A small-molecule ligand and the protein it binds are described below.
Small molecule (SMILES): OC[C@H]1O[C@H](O[C@H]2[C@H](O)[C@@H](O)[C@@H](O)O[C@@H]2CO)[C@H](O)[C@@H](O)[C@@H]1O

Sequence of chain 1.D:
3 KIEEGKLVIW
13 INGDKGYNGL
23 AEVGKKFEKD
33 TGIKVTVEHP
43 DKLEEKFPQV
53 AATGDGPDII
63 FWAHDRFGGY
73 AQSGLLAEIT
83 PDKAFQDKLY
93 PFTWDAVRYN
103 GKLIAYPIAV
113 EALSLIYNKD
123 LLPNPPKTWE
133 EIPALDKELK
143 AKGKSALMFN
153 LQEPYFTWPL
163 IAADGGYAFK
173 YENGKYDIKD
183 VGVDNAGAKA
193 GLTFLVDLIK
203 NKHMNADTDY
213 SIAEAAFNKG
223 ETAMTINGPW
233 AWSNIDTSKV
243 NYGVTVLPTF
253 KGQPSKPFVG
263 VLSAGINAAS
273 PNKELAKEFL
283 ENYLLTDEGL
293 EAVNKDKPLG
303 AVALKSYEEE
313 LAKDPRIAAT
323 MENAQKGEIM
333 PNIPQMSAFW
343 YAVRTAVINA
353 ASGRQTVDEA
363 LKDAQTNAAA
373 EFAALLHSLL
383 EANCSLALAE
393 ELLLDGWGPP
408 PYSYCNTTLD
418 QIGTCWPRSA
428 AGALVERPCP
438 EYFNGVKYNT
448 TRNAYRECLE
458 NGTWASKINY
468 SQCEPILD

Binding-site contacts:
Ligand atom O3 contacts residue ALA65 of chain 1.D at 3.5 Å.
Ligand atom O6 contacts residue GLU155 of chain 1.D at 2.7 Å (salt-bridge).
Ligand atom O5 contacts residue TYR157 of chain 1.D at 3.4 Å.
Ligand atom C6 contacts residue TRP342 of chain 1.D at 3.8 Å (hydrophobic).
Ligand atom O6 contacts residue PRO156 of chain 1.D at 3.3 Å.
Ligand atom C2 contacts residue GLU113 of chain 1.D at 3.5 Å.
Ligand atom O1 contacts residue ASP16 of chain 1.D at 2.8 Å (salt-bridge).
Ligand atom C1 contacts residue LYS17 of chain 1.D at 3.7 Å.
Ligand atom O3 contacts residue ASP67 of chain 1.D at 2.7 Å (salt-bridge).
Ligand atom O3 contacts residue TRP342 of chain 1.D at 3.8 Å.
Ligand atom C4 contacts residue TRP342 of chain 1.D at 3.4 Å (hydrophobic).
Ligand atom O2 contacts residue TRP64 of chain 1.D at 3.1 Å (h-bond).
Ligand atom O2 contacts residue LYS17 of chain 1.D at 2.9 Å (salt-bridge).
Ligand atom C6 contacts residue GLU155 of chain 1.D at 3.2 Å.
Ligand atom O2 contacts residue GLU113 of chain 1.D at 2.8 Å (salt-bridge).
Ligand atom C6 contacts residue PRO156 of chain 1.D at 3.8 Å (hydrophobic).
Ligand atom C3 contacts residue GLU113 of chain 1.D at 3.8 Å.
Ligand atom C3 contacts residue TRP64 of chain 1.D at 3.8 Å (hydrophobic).
Ligand atom C1 contacts residue ASP16 of chain 1.D at 3.5 Å.
Ligand atom C6 contacts residue TYR157 of chain 1.D at 4.0 Å (hydrophobic).
Ligand atom O1 contacts residue LYS17 of chain 1.D at 2.8 Å (salt-bridge).
Ligand atom C2 contacts residue ASP67 of chain 1.D at 3.2 Å.
Ligand atom O3 contacts residue ARG68 of chain 1.D at 2.7 Å (salt-bridge).
Ligand atom O2 contacts residue ASP67 of chain 1.D at 2.7 Å (salt-bridge).
Ligand atom C2 contacts residue LYS17 of chain 1.D at 3.9 Å.
Ligand atom C1 contacts residue TRP232 of chain 1.D at 3.9 Å (hydrophobic).
Ligand atom C4 contacts residue ARG68 of chain 1.D at 3.7 Å.
Ligand atom O4 contacts residue ARG346 of chain 1.D at 3.6 Å.
Ligand atom O3 contacts residue GLU113 of chain 1.D at 3.1 Å (salt-bridge).
Ligand atom C1 contacts residue TYR157 of chain 1.D at 3.8 Å (hydrophobic).
Ligand atom O6 contacts residue TYR157 of chain 1.D at 3.2 Å (h-bond).
Ligand atom O2 contacts residue ALA65 of chain 1.D at 3.3 Å.
Ligand atom O4 contacts residue ARG68 of chain 1.D at 2.7 Å (salt-bridge).
Ligand atom O1 contacts residue ASN14 of chain 1.D at 3.3 Å (h-bond).
Ligand atom C3 contacts residue ASP67 of chain 1.D at 3.5 Å.
Ligand atom C3 contacts residue ARG68 of chain 1.D at 3.9 Å.
Ligand atom O4 contacts residue TRP342 of chain 1.D at 3.6 Å.
Ligand atom O6 contacts residue ARG346 of chain 1.D at 3.9 Å.
Ligand atom C6 contacts residue ARG346 of chain 1.D at 3.4 Å.
Ligand atom O3 contacts residue TRP64 of chain 1.D at 3.6 Å.